Sequence of chain 1.A:
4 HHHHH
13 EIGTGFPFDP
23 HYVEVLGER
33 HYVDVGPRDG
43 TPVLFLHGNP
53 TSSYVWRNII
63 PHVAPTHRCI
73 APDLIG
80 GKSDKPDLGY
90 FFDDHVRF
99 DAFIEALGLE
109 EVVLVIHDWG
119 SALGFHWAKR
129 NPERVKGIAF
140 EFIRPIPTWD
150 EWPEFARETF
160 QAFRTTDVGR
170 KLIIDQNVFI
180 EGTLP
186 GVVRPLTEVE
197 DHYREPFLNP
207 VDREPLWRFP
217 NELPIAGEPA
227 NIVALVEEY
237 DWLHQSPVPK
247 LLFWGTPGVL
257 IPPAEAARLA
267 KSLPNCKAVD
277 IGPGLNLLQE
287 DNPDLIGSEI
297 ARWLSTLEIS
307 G

A small-molecule ligand and the protein it binds are described below.
Small molecule (SMILES): CCOc1c(C)cc(C)cc1CNc1nnn[nH]1

Binding-site contacts:
Ligand atom N4 contacts residue ASP116 of chain 1.A at 3.7 Å.
Ligand atom C4 contacts residue PRO152 of chain 1.A at 4.0 Å (hydrophobic).
Ligand atom N4 contacts residue ASN51 of chain 1.A at 3.4 Å.
Ligand atom CL2 contacts residue THR182 of chain 1.A at 3.9 Å.
Ligand atom C4 contacts residue PHE159 of chain 1.A at 4.0 Å (hydrophobic).
Ligand atom O1 contacts residue VAL255 of chain 1.A at 3.4 Å.
Ligand atom N3 contacts residue ASN51 of chain 1.A at 3.7 Å.
Ligand atom N3 contacts residue TRP117 of chain 1.A at 3.3 Å.
Ligand atom N5 contacts residue PHE178 of chain 1.A at 3.4 Å.
Ligand atom N1 contacts residue PHE159 of chain 1.A at 3.3 Å.
Ligand atom C4 contacts residue ALA155 of chain 1.A at 3.5 Å (hydrophobic).
Ligand atom N5 contacts residue PRO216 of chain 1.A at 3.8 Å.
Ligand atom CE1 contacts residue ASN282 of chain 1.A at 3.7 Å.
Ligand atom C3 contacts residue VAL255 of chain 1.A at 4.0 Å (hydrophobic).
Ligand atom C3 contacts residue ALA155 of chain 1.A at 4.0 Å (hydrophobic).
Ligand atom C4 contacts residue VAL255 of chain 1.A at 3.5 Å (hydrophobic).
Ligand atom CE2 contacts residue THR182 of chain 1.A at 3.8 Å.
Ligand atom C3 contacts residue PHE159 of chain 1.A at 3.3 Å (hydrophobic).
Ligand atom N5 contacts residue LEU219 of chain 1.A at 3.8 Å.
Ligand atom N4 contacts residue TRP117 of chain 1.A at 3.0 Å.
Ligand atom C2 contacts residue ASP116 of chain 1.A at 4.0 Å.
Ligand atom CZ contacts residue GLY186 of chain 1.A at 3.6 Å.
Ligand atom CD1 contacts residue ASN282 of chain 1.A at 3.6 Å.
Ligand atom CG contacts residue ASN282 of chain 1.A at 4.0 Å.
Ligand atom CL1 contacts residue PRO52 of chain 1.A at 3.6 Å (hydrophobic).
Ligand atom CZ contacts residue THR182 of chain 1.A at 3.4 Å.
Ligand atom N1 contacts residue PHE178 of chain 1.A at 3.4 Å.
Ligand atom CL1 contacts residue LEU183 of chain 1.A at 3.9 Å (hydrophobic).
Ligand atom CL2 contacts residue MSE185 of chain 1.A at 3.7 Å.
Ligand atom CL2 contacts residue GLY186 of chain 1.A at 3.8 Å.
Ligand atom CL1 contacts residue ASN51 of chain 1.A at 3.8 Å.
Ligand atom N6 contacts residue ASP116 of chain 1.A at 2.7 Å (salt-bridge).
Ligand atom N3 contacts residue ASP116 of chain 1.A at 2.7 Å (salt-bridge).
Ligand atom CL1 contacts residue ASN282 of chain 1.A at 3.8 Å.
Ligand atom N5 contacts residue ASN51 of chain 1.A at 3.8 Å.
Ligand atom C4 contacts residue TRP151 of chain 1.A at 3.5 Å (hydrophobic).
Ligand atom C1 contacts residue ASP116 of chain 1.A at 3.3 Å.
Ligand atom N1 contacts residue LEU219 of chain 1.A at 3.9 Å.
Ligand atom CL1 contacts residue LEU283 of chain 1.A at 3.5 Å (hydrophobic).
Ligand atom N5 contacts residue PHE159 of chain 1.A at 3.8 Å.